Sequence of chain 1.C:
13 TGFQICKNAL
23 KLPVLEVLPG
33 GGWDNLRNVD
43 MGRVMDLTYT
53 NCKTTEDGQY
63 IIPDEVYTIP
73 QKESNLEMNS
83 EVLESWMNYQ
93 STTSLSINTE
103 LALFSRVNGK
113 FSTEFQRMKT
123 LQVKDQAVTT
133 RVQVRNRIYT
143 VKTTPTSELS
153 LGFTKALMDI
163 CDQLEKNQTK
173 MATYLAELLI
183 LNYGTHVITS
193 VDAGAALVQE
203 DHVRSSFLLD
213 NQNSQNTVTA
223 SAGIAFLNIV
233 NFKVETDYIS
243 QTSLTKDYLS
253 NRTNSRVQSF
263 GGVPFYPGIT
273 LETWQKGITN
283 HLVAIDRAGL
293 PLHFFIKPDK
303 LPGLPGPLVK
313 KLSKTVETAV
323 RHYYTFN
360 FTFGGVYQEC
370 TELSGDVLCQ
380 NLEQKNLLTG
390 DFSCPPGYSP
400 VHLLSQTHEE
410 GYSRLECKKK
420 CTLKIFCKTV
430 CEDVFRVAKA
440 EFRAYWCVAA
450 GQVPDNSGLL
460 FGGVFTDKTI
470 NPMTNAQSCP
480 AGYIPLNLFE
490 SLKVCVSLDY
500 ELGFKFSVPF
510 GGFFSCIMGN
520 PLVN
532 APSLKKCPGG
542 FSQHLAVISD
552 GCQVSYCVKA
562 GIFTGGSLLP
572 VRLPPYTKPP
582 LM

The protein below binds the small molecule below.
Small molecule (SMILES): OC[C@H]1O[C@H](O[C@H]2[C@H](O)[C@@H](O)[C@H](OCCCCCCC3CCCCC3)O[C@@H]2CO)[C@H](O)[C@@H](O)[C@@H]1O

Binding-site contacts:
Ligand atom O4 contacts residue GLY410 of chain 1.C at 2.5 Å (h-bond).
Ligand atom C50 contacts residue TYR411 of chain 1.C at 3.6 Å (hydrophobic).
Ligand atom O60 contacts residue TYR411 of chain 1.C at 4.1 Å.
Ligand atom C50 contacts residue SER412 of chain 1.C at 3.5 Å.
Ligand atom C50 contacts residue GLY410 of chain 1.C at 4.1 Å.
Ligand atom O60 contacts residue SER412 of chain 1.C at 2.9 Å (h-bond).
Ligand atom C60 contacts residue SER412 of chain 1.C at 3.3 Å.
Ligand atom O3 contacts residue TYR250 of chain 1.C at 3.6 Å (h-bond).
Ligand atom O2 contacts residue GLU409 of chain 1.C at 4.1 Å.
Ligand atom C51 contacts residue LEU414 of chain 1.C at 4.3 Å (hydrophobic).
Ligand atom O1 contacts residue GLY410 of chain 1.C at 3.6 Å.
Ligand atom O10 contacts residue SER412 of chain 1.C at 3.8 Å.
Ligand atom C51 contacts residue SER412 of chain 1.C at 4.1 Å.
Ligand atom O4 contacts residue PHE434 of chain 1.C at 3.9 Å.
Ligand atom C52 contacts residue LEU414 of chain 1.C at 3.9 Å (hydrophobic).
Ligand atom C42 contacts residue MET89 of chain 1.C at 3.8 Å (hydrophobic).
Ligand atom O6 contacts residue TYR250 of chain 1.C at 4.0 Å.
Ligand atom C41 contacts residue SER412 of chain 1.C at 3.9 Å.
Ligand atom C1 contacts residue TYR250 of chain 1.C at 3.2 Å (hydrophobic).
Ligand atom C2 contacts residue TYR250 of chain 1.C at 4.0 Å (hydrophobic).
Ligand atom O1 contacts residue TYR250 of chain 1.C at 4.3 Å.
Ligand atom C5 contacts residue PHE434 of chain 1.C at 4.2 Å (hydrophobic).
Ligand atom C5 contacts residue TYR250 of chain 1.C at 4.3 Å (hydrophobic).
Ligand atom O6 contacts residue SER412 of chain 1.C at 3.8 Å.
Ligand atom C21 contacts residue SER412 of chain 1.C at 4.2 Å.
Ligand atom O5 contacts residue TYR250 of chain 1.C at 3.0 Å (h-bond).
Ligand atom C62 contacts residue LEU414 of chain 1.C at 4.2 Å (hydrophobic).
Ligand atom C4 contacts residue GLY410 of chain 1.C at 3.7 Å.
Ligand atom C2 contacts residue GLY410 of chain 1.C at 4.3 Å.
Ligand atom C32 contacts residue MET89 of chain 1.C at 3.6 Å (hydrophobic).
Ligand atom O2 contacts residue GLY410 of chain 1.C at 3.4 Å (h-bond).
Ligand atom O50 contacts residue TYR411 of chain 1.C at 3.3 Å.
Ligand atom C6 contacts residue TYR250 of chain 1.C at 4.0 Å (hydrophobic).
Ligand atom C60 contacts residue TYR411 of chain 1.C at 4.2 Å (hydrophobic).
Ligand atom O6 contacts residue PHE434 of chain 1.C at 4.3 Å.
Ligand atom O50 contacts residue SER412 of chain 1.C at 3.5 Å (h-bond).
Ligand atom C6 contacts residue PHE434 of chain 1.C at 3.9 Å (hydrophobic).
Ligand atom C51 contacts residue ARG413 of chain 1.C at 4.3 Å.
Ligand atom C4 contacts residue PHE434 of chain 1.C at 4.3 Å (hydrophobic).
Ligand atom C5 contacts residue GLY410 of chain 1.C at 3.9 Å.